The protein below binds the small molecule below.
Small molecule (SMILES): O=C1NO[C@H]2[C@@H]1CN[C@@H]2C(=O)O

Sequence of chain 1.A:
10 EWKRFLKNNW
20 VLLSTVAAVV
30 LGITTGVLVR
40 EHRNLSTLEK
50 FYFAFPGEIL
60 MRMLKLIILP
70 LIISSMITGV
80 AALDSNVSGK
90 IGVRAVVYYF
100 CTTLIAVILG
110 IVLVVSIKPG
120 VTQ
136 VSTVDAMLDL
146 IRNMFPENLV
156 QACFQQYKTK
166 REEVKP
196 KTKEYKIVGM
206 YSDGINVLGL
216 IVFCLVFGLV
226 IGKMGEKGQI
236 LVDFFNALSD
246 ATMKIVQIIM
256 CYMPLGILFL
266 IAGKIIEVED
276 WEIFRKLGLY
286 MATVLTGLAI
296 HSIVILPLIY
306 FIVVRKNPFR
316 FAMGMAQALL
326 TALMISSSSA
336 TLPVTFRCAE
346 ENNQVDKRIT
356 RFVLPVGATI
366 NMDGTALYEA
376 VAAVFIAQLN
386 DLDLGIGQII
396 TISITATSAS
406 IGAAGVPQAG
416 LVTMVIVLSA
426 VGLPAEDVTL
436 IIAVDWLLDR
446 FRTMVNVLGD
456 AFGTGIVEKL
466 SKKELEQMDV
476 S

Binding-site contacts:
Ligand atom N1 contacts residue ARG447 of chain 1.A at 3.9 Å.
Ligand atom C contacts residue THR448 of chain 1.A at 3.8 Å.
Ligand atom C3 contacts residue ASN451 of chain 1.A at 4.1 Å.
Ligand atom O contacts residue UR81 of chain 1.E at 0.4 Å (h-bond).
Ligand atom C contacts residue ASN451 of chain 1.A at 3.8 Å.
Ligand atom N contacts residue UR81 of chain 1.E at 0.6 Å (h-bond).
Ligand atom O1 contacts residue UR81 of chain 1.E at 0.2 Å (h-bond).
Ligand atom O2 contacts residue ASP444 of chain 1.A at 3.4 Å (salt-bridge).
Ligand atom O contacts residue THR448 of chain 1.A at 3.3 Å (h-bond).
Ligand atom C2 contacts residue THR370 of chain 1.A at 4.0 Å.
Ligand atom O2 contacts residue ARG447 of chain 1.A at 3.7 Å.
Ligand atom C2 contacts residue ASN451 of chain 1.A at 3.6 Å.
Ligand atom C4 contacts residue ARG447 of chain 1.A at 4.2 Å.
Ligand atom C2 contacts residue UR81 of chain 1.E at 1.5 Å.
Ligand atom O3 contacts residue THR370 of chain 1.A at 3.8 Å.
Ligand atom O contacts residue ASN451 of chain 1.A at 3.4 Å (h-bond).
Ligand atom O2 contacts residue UR81 of chain 1.E at 1.2 Å.
Ligand atom C3 contacts residue UR81 of chain 1.E at 0.3 Å.
Ligand atom C3 contacts residue ASP444 of chain 1.A at 3.3 Å.
Ligand atom N1 contacts residue UR81 of chain 1.E at 1.3 Å.
Ligand atom C1 contacts residue UR81 of chain 1.E at 1.0 Å.
Ligand atom C3 contacts residue THR370 of chain 1.A at 4.2 Å.
Ligand atom O1 contacts residue PRO412 of chain 1.A at 3.9 Å.
Ligand atom C4 contacts residue UR81 of chain 1.E at 1.1 Å.
Ligand atom C5 contacts residue ARG447 of chain 1.A at 3.3 Å.
Ligand atom C5 contacts residue ASP444 of chain 1.A at 4.0 Å.
Ligand atom C3 contacts residue ARG447 of chain 1.A at 3.6 Å.
Ligand atom C5 contacts residue PRO412 of chain 1.A at 4.2 Å (hydrophobic).
Ligand atom O2 contacts residue PRO412 of chain 1.A at 3.7 Å.
Ligand atom N1 contacts residue ASP444 of chain 1.A at 2.4 Å (salt-bridge).
Ligand atom N contacts residue SER333 of chain 1.A at 3.8 Å.
Ligand atom O contacts residue SER333 of chain 1.A at 3.3 Å.
Ligand atom N1 contacts residue THR448 of chain 1.A at 3.7 Å.
Ligand atom C contacts residue SER333 of chain 1.A at 4.1 Å.
Ligand atom C contacts residue UR81 of chain 1.E at 0.4 Å.
Ligand atom O3 contacts residue ARG447 of chain 1.A at 2.9 Å (salt-bridge).
Ligand atom C5 contacts residue UR81 of chain 1.E at 0.4 Å.
Ligand atom C3 contacts residue THR448 of chain 1.A at 3.5 Å.
Ligand atom O3 contacts residue UR81 of chain 1.E at 1.1 Å (h-bond).
Ligand atom C4 contacts residue ASP444 of chain 1.A at 3.5 Å.